Sequence of chain 1.A:
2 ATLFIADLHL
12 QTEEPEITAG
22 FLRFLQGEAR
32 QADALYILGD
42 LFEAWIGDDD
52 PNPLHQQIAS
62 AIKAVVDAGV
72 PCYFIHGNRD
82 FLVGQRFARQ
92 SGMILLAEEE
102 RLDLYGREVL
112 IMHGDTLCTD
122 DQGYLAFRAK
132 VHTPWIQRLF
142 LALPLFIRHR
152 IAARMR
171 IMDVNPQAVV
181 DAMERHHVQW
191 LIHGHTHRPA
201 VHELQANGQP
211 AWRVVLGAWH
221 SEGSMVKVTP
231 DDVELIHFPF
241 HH

Binding-site contacts:
Ligand atom N12 contacts residue TRP46 of chain 1.A at 3.8 Å.
Ligand atom C21 contacts residue ASN79 of chain 1.A at 3.4 Å.
Ligand atom C20 contacts residue ASN79 of chain 1.A at 3.6 Å.
Ligand atom O15 contacts residue ARG80 of chain 1.A at 3.1 Å (salt-bridge).
Ligand atom O16 contacts residue ALA153 of chain 1.A at 3.9 Å.
Ligand atom C8 contacts residue TRP46 of chain 1.A at 3.8 Å (hydrophobic).
Ligand atom C7 contacts residue PHE141 of chain 1.A at 3.5 Å (hydrophobic).
Ligand atom C10 contacts residue PHE141 of chain 1.A at 3.5 Å (hydrophobic).
Ligand atom C19 contacts residue ARG80 of chain 1.A at 3.5 Å.
Ligand atom C8 contacts residue LEU83 of chain 1.A at 3.4 Å (hydrophobic).
Ligand atom C19 contacts residue PHE128 of chain 1.A at 3.7 Å (hydrophobic).
Ligand atom O24 contacts residue ASN79 of chain 1.A at 3.0 Å (h-bond).
Ligand atom C23 contacts residue PHE128 of chain 1.A at 3.8 Å (hydrophobic).
Ligand atom O35 contacts residue ASN79 of chain 1.A at 3.4 Å (h-bond).
Ligand atom C11 contacts residue MET156 of chain 1.A at 3.5 Å (hydrophobic).
Ligand atom N31 contacts residue ASN79 of chain 1.A at 3.3 Å (h-bond).
Ligand atom S33 contacts residue ASN79 of chain 1.A at 3.9 Å.
Ligand atom C9 contacts residue PHE82 of chain 1.A at 3.5 Å (hydrophobic).
Ligand atom C25 contacts residue TYR125 of chain 1.A at 3.9 Å (hydrophobic).
Ligand atom C8 contacts residue PHE141 of chain 1.A at 3.9 Å (hydrophobic).
Ligand atom C26 contacts residue PHE128 of chain 1.A at 3.7 Å (hydrophobic).
Ligand atom N22 contacts residue ARG80 of chain 1.A at 3.8 Å.
Ligand atom O15 contacts residue TRP46 of chain 1.A at 3.0 Å (h-bond).
Ligand atom O15 contacts residue ALA45 of chain 1.A at 3.3 Å.
Ligand atom O35 contacts residue ARG80 of chain 1.A at 3.8 Å.
Ligand atom C28 contacts residue TYR125 of chain 1.A at 3.9 Å (hydrophobic).
Ligand atom C8 contacts residue PHE82 of chain 1.A at 3.8 Å (hydrophobic).
Ligand atom O36 contacts residue ARG80 of chain 1.A at 2.9 Å (salt-bridge).
Ligand atom C20 contacts residue ARG80 of chain 1.A at 3.8 Å.
Ligand atom O16 contacts residue ALA45 of chain 1.A at 3.5 Å.
Ligand atom C29 contacts residue TYR125 of chain 1.A at 3.7 Å (hydrophobic).
Ligand atom C21 contacts residue PHE128 of chain 1.A at 3.9 Å (hydrophobic).
Ligand atom C9 contacts residue TRP46 of chain 1.A at 3.7 Å (hydrophobic).
Ligand atom S33 contacts residue ARG80 of chain 1.A at 3.9 Å.
Ligand atom C32 contacts residue ASN79 of chain 1.A at 3.7 Å.
Ligand atom C30 contacts residue TYR125 of chain 1.A at 3.7 Å (hydrophobic).
Ligand atom N22 contacts residue PHE128 of chain 1.A at 3.6 Å.
Ligand atom C18 contacts residue ARG80 of chain 1.A at 3.7 Å.
Ligand atom C21 contacts residue ARG80 of chain 1.A at 3.8 Å.
Ligand atom C10 contacts residue MET156 of chain 1.A at 3.8 Å (hydrophobic).

This protein binds this small molecule.
Small molecule (SMILES): CN(c1ccccc1C(=O)Nc1ccc(S(=O)(=O)N2CCCCC2)cc1)S(C)(=O)=O